Binding-site contacts:
Ligand atom C2 contacts residue ASN112 of chain 1.A at 2.4 Å.
Ligand atom C7 contacts residue ILE110 of chain 1.A at 4.3 Å (hydrophobic).
Ligand atom N2 contacts residue ARG109 of chain 1.A at 4.0 Å.
Ligand atom N2 contacts residue ASN112 of chain 1.A at 3.0 Å (h-bond).
Ligand atom C3 contacts residue ARG109 of chain 1.A at 4.3 Å.
Ligand atom O7 contacts residue ASN112 of chain 1.A at 3.8 Å.
Ligand atom C8 contacts residue ILE110 of chain 1.A at 3.2 Å (hydrophobic).
Ligand atom C7 contacts residue PRO111 of chain 1.A at 4.2 Å (hydrophobic).
Ligand atom C4 contacts residue ASN112 of chain 1.A at 4.2 Å.
Ligand atom O5 contacts residue ASN112 of chain 1.A at 2.3 Å (h-bond).
Ligand atom C5 contacts residue ASN112 of chain 1.A at 3.7 Å.
Ligand atom C3 contacts residue ASN112 of chain 1.A at 3.8 Å.
Ligand atom O3 contacts residue ARG109 of chain 1.A at 4.2 Å.
Ligand atom C8 contacts residue PRO111 of chain 1.A at 3.7 Å (hydrophobic).
Ligand atom O7 contacts residue PRO111 of chain 1.A at 4.1 Å.
Ligand atom C8 contacts residue ASN112 of chain 1.A at 4.4 Å.
Ligand atom C7 contacts residue ASN112 of chain 1.A at 3.6 Å.
Ligand atom C8 contacts residue ARG109 of chain 1.A at 3.7 Å.
Ligand atom C1 contacts residue ASN112 of chain 1.A at 1.5 Å.

Sequence of chain 1.A:
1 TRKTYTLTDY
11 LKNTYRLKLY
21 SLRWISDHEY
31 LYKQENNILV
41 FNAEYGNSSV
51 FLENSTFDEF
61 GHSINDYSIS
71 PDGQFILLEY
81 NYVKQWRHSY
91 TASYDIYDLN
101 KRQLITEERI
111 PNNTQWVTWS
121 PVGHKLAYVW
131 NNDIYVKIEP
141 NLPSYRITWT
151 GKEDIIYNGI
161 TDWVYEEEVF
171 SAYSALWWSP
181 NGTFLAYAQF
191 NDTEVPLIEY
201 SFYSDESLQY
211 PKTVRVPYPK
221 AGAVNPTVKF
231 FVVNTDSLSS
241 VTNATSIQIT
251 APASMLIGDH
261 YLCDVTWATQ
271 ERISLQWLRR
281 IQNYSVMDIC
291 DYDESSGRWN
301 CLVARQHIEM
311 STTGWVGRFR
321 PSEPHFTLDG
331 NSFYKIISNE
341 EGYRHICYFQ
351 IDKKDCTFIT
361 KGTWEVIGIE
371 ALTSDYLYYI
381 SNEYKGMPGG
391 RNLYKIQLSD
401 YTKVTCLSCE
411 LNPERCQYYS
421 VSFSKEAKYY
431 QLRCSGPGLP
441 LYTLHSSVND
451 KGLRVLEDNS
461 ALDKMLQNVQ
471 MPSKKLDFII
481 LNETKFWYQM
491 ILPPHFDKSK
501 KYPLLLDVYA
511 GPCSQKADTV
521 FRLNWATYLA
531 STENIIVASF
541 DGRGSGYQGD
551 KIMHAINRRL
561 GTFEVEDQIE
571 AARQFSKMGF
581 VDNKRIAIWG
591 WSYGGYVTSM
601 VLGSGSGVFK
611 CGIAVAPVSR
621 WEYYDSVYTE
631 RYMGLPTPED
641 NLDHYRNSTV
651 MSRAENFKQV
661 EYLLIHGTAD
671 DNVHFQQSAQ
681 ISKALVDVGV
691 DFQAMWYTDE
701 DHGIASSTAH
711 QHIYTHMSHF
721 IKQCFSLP

A small-molecule ligand and the protein it binds are described below.
Small molecule (SMILES): CC(=O)N[C@H]1[C@H](O[C@H]2[C@H](O)[C@@H](NC(C)=O)CO[C@@H]2CO)O[C@H](CO)[C@@H](O)[C@@H]1O